Binding-site contacts:
Ligand atom O7 contacts residue ASN277 of chain 1.B at 4.4 Å.
Ligand atom O6 contacts residue ASN277 of chain 1.B at 4.3 Å.
Ligand atom C4 contacts residue ASN277 of chain 1.B at 4.2 Å.
Ligand atom C8 contacts residue ASN277 of chain 1.B at 3.9 Å.
Ligand atom N2 contacts residue GLU276 of chain 1.B at 4.3 Å.
Ligand atom C1 contacts residue GLU276 of chain 1.B at 4.1 Å.
Ligand atom N2 contacts residue ASN277 of chain 1.B at 2.9 Å (h-bond).
Ligand atom C7 contacts residue ASN277 of chain 1.B at 3.6 Å.
Ligand atom C1 contacts residue ASN277 of chain 1.B at 1.4 Å.
Ligand atom C2 contacts residue ASN277 of chain 1.B at 2.5 Å.
Ligand atom O5 contacts residue ASN277 of chain 1.B at 2.4 Å (h-bond).
Ligand atom C3 contacts residue ASN277 of chain 1.B at 3.8 Å.
Ligand atom C5 contacts residue ASN277 of chain 1.B at 3.7 Å.

Sequence of chain 1.B:
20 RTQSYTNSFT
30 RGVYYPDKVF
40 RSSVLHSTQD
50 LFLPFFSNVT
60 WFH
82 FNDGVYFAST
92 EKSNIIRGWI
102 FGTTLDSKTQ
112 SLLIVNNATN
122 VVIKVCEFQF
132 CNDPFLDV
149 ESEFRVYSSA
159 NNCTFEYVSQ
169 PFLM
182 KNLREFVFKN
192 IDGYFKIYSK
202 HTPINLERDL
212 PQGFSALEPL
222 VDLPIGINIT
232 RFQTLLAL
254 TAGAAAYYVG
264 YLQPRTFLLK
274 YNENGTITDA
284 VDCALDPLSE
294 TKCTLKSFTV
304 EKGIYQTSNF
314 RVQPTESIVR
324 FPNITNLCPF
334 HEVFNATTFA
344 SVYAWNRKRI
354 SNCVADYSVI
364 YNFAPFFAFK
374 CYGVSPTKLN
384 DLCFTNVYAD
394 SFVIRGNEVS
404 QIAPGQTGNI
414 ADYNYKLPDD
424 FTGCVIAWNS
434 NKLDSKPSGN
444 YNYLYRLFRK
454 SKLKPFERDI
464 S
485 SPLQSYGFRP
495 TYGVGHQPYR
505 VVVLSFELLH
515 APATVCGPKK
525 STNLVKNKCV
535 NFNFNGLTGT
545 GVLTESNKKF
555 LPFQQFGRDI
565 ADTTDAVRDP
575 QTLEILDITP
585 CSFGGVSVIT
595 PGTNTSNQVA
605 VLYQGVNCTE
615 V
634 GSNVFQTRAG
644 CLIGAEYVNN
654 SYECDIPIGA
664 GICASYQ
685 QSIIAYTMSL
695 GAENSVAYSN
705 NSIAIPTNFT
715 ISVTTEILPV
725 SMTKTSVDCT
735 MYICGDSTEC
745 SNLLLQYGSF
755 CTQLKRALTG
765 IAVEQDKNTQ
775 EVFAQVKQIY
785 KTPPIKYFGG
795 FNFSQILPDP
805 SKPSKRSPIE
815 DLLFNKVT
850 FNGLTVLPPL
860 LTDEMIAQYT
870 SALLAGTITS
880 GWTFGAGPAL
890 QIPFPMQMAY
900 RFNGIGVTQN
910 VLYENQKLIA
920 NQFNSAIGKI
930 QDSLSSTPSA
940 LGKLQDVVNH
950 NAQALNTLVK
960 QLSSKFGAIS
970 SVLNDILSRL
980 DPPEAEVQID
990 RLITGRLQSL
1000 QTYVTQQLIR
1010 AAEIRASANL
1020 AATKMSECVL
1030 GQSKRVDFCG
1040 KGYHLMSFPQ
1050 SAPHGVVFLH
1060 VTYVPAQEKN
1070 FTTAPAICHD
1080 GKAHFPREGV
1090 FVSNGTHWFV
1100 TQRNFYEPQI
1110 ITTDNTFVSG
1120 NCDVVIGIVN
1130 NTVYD

A small-molecule ligand and the protein it binds are described below.
Small molecule (SMILES): CC(=O)N[C@@H]1[C@@H](O)[C@H](O)[C@@H](CO)O[C@H]1O